Sequence of chain 1.B:
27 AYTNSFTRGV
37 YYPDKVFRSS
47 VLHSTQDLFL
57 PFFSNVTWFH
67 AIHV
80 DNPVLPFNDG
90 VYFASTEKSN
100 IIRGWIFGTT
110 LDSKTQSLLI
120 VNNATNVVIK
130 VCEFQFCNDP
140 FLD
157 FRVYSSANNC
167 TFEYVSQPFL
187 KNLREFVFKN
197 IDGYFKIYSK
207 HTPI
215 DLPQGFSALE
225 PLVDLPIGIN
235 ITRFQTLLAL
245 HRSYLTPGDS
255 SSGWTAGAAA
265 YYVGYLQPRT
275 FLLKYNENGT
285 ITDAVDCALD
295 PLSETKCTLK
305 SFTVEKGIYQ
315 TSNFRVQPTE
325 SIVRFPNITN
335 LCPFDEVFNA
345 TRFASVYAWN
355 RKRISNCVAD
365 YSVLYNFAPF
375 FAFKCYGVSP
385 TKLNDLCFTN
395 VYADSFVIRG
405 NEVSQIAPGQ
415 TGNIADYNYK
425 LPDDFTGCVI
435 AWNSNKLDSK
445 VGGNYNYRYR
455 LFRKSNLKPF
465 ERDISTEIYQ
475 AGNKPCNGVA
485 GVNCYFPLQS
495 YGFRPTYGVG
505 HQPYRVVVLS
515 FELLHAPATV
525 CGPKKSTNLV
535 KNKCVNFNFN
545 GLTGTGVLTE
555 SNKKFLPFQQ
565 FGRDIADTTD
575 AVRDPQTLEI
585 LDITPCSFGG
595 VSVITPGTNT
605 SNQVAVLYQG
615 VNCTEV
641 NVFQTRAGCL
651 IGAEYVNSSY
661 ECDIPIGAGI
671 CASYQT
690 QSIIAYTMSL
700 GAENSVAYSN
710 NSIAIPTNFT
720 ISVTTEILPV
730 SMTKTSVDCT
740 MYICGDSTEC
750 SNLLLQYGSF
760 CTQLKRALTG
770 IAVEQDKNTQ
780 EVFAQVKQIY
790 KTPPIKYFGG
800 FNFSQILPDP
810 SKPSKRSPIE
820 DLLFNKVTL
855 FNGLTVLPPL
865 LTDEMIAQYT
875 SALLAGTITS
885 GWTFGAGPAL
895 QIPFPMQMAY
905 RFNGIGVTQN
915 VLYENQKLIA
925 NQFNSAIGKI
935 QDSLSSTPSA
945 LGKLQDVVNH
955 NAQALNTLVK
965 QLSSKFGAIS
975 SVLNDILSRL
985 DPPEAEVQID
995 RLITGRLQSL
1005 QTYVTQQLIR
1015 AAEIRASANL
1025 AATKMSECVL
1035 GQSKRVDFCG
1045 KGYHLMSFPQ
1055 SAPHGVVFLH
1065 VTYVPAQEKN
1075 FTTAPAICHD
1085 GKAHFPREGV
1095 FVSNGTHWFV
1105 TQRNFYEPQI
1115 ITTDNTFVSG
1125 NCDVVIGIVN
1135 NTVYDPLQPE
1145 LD

Binding-site contacts:
Ligand atom C6 contacts residue ALA706 of chain 1.B at 4.3 Å (hydrophobic).
Ligand atom O5 contacts residue ASN1074 of chain 1.B at 3.3 Å (h-bond).
Ligand atom C8 contacts residue GLU1072 of chain 1.B at 4.0 Å.
Ligand atom C1 contacts residue ASN1074 of chain 1.B at 2.9 Å.
Ligand atom C5 contacts residue ALA706 of chain 1.B at 4.0 Å (hydrophobic).
Ligand atom N2 contacts residue ASN1074 of chain 1.B at 4.0 Å.
Ligand atom C7 contacts residue ASN1074 of chain 1.B at 4.0 Å.
Ligand atom C2 contacts residue ASN1074 of chain 1.B at 3.7 Å.
Ligand atom O7 contacts residue ASN1074 of chain 1.B at 3.6 Å.

This protein binds this small molecule.
Small molecule (SMILES): CC(=O)N[C@@H]1[C@@H](O)[C@H](O)[C@@H](CO)O[C@H]1O